A protein and the small-molecule ligand that binds it are described below.
Small molecule (SMILES): CCC(=O)NC[C@H](NC(=O)[C@@H](NC(=O)[C@@H]1CCCN1C(=O)[C@H](CCCN=C(N)N)NC(=O)[C@H](CC(C)C)NC(=O)[C@@H](N)CCCCN)C(C)C)C(=O)N[C@@H](CCSC)C(=O)N[C@H](C(=O)N[C@@H](CCCN=C(N)N)C(=O)N1CCC[C@H]1C(=O)N[C@@H](CC1=c2ccccc2=NC1)C(=O)N[C@H](C(=O)N[C@H](C=O)CCCN=C(N)N)C(C)C)C(C)C

Sequence of chain 1.C:
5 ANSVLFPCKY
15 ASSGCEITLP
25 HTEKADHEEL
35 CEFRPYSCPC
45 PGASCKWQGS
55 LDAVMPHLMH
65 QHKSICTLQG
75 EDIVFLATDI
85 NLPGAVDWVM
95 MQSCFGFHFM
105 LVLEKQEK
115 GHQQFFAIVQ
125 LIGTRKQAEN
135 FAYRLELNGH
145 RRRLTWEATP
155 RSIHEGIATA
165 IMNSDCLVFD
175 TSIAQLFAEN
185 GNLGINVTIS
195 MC

Binding-site contacts:
Ligand atom CA contacts residue ASP91 of chain 1.C at 3.5 Å.
Ligand atom CD contacts residue THR82 of chain 1.C at 3.5 Å.
Ligand atom NH2 contacts residue GLU108 of chain 1.C at 3.2 Å (salt-bridge).
Ligand atom CD contacts residue ASP76 of chain 1.C at 3.5 Å.
Ligand atom CB contacts residue VAL90 of chain 1.C at 3.5 Å (hydrophobic).
Ligand atom O contacts residue ILE77 of chain 1.C at 3.5 Å.
Ligand atom O contacts residue THR82 of chain 1.C at 3.0 Å (h-bond).
Ligand atom NH2 contacts residue PRO45 of chain 1.C at 3.6 Å.
Ligand atom CG contacts residue ASP76 of chain 1.C at 3.5 Å.
Ligand atom NH2 contacts residue ASP91 of chain 1.C at 3.0 Å (salt-bridge).
Ligand atom CA contacts residue THR82 of chain 1.C at 3.4 Å.
Ligand atom CE contacts residue CYS70 of chain 1.C at 2.6 Å (hydrophobic).
Ligand atom NE1 contacts residue MPD1 of chain 1.J at 3.4 Å.
Ligand atom N contacts residue LEU80 of chain 1.C at 2.8 Å (h-bond).
Ligand atom CG contacts residue MPD1 of chain 1.J at 3.3 Å.
Ligand atom CZ contacts residue ASP76 of chain 1.C at 3.3 Å.
Ligand atom N contacts residue ALA89 of chain 1.C at 3.1 Å (h-bond).
Ligand atom O contacts residue TRP92 of chain 1.C at 3.3 Å.
Ligand atom CD contacts residue CYS70 of chain 1.C at 3.6 Å (hydrophobic).
Ligand atom O contacts residue LEU80 of chain 1.C at 2.9 Å (h-bond).
Ligand atom CD1 contacts residue MPD1 of chain 1.J at 3.1 Å.
Ligand atom CG1 contacts residue PHE79 of chain 1.C at 3.5 Å (hydrophobic).
Ligand atom NZ contacts residue GLU75 of chain 1.C at 2.8 Å (salt-bridge).
Ligand atom N contacts residue VAL78 of chain 1.C at 3.0 Å (h-bond).
Ligand atom CG2 contacts residue PHE79 of chain 1.C at 3.6 Å (hydrophobic).
Ligand atom CD contacts residue ASN190 of chain 1.C at 3.4 Å.
Ligand atom CB contacts residue PHE79 of chain 1.C at 3.5 Å (hydrophobic).
Ligand atom NH1 contacts residue ASN190 of chain 1.C at 3.2 Å (h-bond).
Ligand atom C contacts residue ASP91 of chain 1.C at 3.6 Å.
Ligand atom NE contacts residue ASP91 of chain 1.C at 2.7 Å (salt-bridge).
Ligand atom O contacts residue VAL90 of chain 1.C at 3.2 Å.
Ligand atom CB contacts residue MPD1 of chain 1.J at 3.4 Å.
Ligand atom CZ contacts residue ASP91 of chain 1.C at 3.2 Å.
Ligand atom CZ contacts residue CYS70 of chain 1.C at 1.8 Å (hydrophobic).
Ligand atom O contacts residue ASP91 of chain 1.C at 2.7 Å (salt-bridge).
Ligand atom N contacts residue ASP91 of chain 1.C at 2.8 Å (salt-bridge).
Ligand atom CB contacts residue LEU72 of chain 1.C at 3.5 Å (hydrophobic).
Ligand atom O contacts residue VAL78 of chain 1.C at 2.8 Å (h-bond).
Ligand atom CB contacts residue TRP92 of chain 1.C at 3.5 Å (hydrophobic).
Ligand atom NH1 contacts residue ASP76 of chain 1.C at 2.6 Å (salt-bridge).